Binding-site contacts:
Ligand atom C1 contacts residue SER491 of chain 1.C at 4.0 Å.
Ligand atom C1 contacts residue ASP465 of chain 1.C at 3.9 Å.
Ligand atom O7 contacts residue LYS454 of chain 1.C at 3.1 Å (salt-bridge).
Ligand atom N2 contacts residue ASN489 of chain 1.C at 2.7 Å (h-bond).
Ligand atom O7 contacts residue ASN489 of chain 1.C at 3.5 Å (h-bond).
Ligand atom O4 contacts residue ARG450 of chain 1.C at 4.0 Å.
Ligand atom C4 contacts residue ASN489 of chain 1.C at 4.2 Å.
Ligand atom O5 contacts residue SER491 of chain 1.C at 4.0 Å.
Ligand atom C6 contacts residue SER467 of chain 1.C at 3.6 Å.
Ligand atom N2 contacts residue ASP514 of chain 1.C at 2.8 Å (salt-bridge).
Ligand atom O5 contacts residue ASN489 of chain 1.C at 2.3 Å (h-bond).
Ligand atom C8 contacts residue LYS454 of chain 1.C at 3.9 Å.
Ligand atom C8 contacts residue ASN489 of chain 1.C at 4.2 Å.
Ligand atom C2 contacts residue ASP514 of chain 1.C at 3.6 Å.
Ligand atom C6 contacts residue LEU468 of chain 1.C at 4.0 Å (hydrophobic).
Ligand atom O3 contacts residue LYS454 of chain 1.C at 4.0 Å.
Ligand atom C1 contacts residue ARG450 of chain 1.C at 4.1 Å.
Ligand atom C4 contacts residue ARG450 of chain 1.C at 4.2 Å.
Ligand atom C3 contacts residue ASP514 of chain 1.C at 4.0 Å.
Ligand atom C5 contacts residue SER467 of chain 1.C at 4.0 Å.
Ligand atom O6 contacts residue LEU468 of chain 1.C at 3.2 Å.
Ligand atom O6 contacts residue SER467 of chain 1.C at 3.6 Å.
Ligand atom C8 contacts residue ASP514 of chain 1.C at 3.6 Å.
Ligand atom C7 contacts residue ASP514 of chain 1.C at 3.7 Å.
Ligand atom C7 contacts residue ASN489 of chain 1.C at 3.2 Å.
Ligand atom C7 contacts residue LYS454 of chain 1.C at 3.9 Å.
Ligand atom C1 contacts residue ASN489 of chain 1.C at 1.4 Å.
Ligand atom C8 contacts residue TYR512 of chain 1.C at 3.5 Å (hydrophobic).
Ligand atom C8 contacts residue CYS457 of chain 1.C at 3.8 Å (hydrophobic).
Ligand atom C1 contacts residue ASP514 of chain 1.C at 3.5 Å.
Ligand atom C1 contacts residue SER467 of chain 1.C at 4.2 Å.
Ligand atom C3 contacts residue ASN489 of chain 1.C at 3.7 Å.
Ligand atom C2 contacts residue ASN489 of chain 1.C at 2.4 Å.
Ligand atom C5 contacts residue ASN489 of chain 1.C at 3.6 Å.
Ligand atom O5 contacts residue ASP465 of chain 1.C at 3.8 Å.
Ligand atom C5 contacts residue ARG450 of chain 1.C at 3.6 Å.
Ligand atom O5 contacts residue SER467 of chain 1.C at 3.3 Å (h-bond).
Ligand atom O5 contacts residue ARG450 of chain 1.C at 4.2 Å.
Ligand atom C6 contacts residue ARG450 of chain 1.C at 3.9 Å.
Ligand atom O7 contacts residue ILE453 of chain 1.C at 4.0 Å.

Sequence of chain 1.C:
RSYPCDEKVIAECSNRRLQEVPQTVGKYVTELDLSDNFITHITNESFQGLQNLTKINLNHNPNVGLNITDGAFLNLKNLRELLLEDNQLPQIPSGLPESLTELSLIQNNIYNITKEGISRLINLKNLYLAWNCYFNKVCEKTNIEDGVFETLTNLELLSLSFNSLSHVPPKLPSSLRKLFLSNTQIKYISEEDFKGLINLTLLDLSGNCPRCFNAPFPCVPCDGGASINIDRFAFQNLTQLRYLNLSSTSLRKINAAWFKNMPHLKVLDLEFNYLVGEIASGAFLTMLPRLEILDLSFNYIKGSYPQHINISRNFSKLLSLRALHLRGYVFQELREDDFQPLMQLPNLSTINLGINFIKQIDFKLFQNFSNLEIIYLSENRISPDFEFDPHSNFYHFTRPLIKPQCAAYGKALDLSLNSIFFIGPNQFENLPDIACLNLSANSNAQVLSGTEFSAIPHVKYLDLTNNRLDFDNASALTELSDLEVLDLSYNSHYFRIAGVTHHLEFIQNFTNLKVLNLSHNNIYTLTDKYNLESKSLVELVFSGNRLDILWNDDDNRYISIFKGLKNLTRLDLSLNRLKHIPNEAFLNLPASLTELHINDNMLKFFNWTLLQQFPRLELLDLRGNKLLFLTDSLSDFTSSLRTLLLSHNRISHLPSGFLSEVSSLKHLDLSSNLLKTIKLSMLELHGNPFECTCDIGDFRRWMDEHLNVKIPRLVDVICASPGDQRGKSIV

This small molecule binds to this protein.
Small molecule (SMILES): CC(=O)N[C@H]1[C@H](O[C@H]2[C@H](O)[C@@H](NC(C)=O)CO[C@@H]2CO)O[C@H](CO)[C@@H](O)[C@@H]1O